This small molecule binds to this protein.
Small molecule (SMILES): C[C@H](N)CCc1ccc(F)c(F)c1

Sequence of chain 1.B:
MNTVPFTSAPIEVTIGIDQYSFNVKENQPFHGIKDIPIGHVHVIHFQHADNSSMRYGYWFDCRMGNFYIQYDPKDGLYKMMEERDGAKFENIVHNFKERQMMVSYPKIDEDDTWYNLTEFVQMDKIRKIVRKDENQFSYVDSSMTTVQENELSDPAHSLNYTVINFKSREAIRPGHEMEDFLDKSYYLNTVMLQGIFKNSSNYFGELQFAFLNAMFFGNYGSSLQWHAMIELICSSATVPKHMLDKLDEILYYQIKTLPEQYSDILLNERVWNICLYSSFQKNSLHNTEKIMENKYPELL

Binding-site contacts:
Ligand atom C4 contacts residue THR11 of chain 1.B at 4.0 Å.
Ligand atom C5 contacts residue TYR72 of chain 1.B at 4.0 Å (hydrophobic).
Ligand atom N contacts residue TYR72 of chain 1.B at 4.1 Å.
Ligand atom C2 contacts residue TYR72 of chain 1.B at 3.6 Å (hydrophobic).
Ligand atom C3 contacts residue TYR72 of chain 1.B at 4.3 Å (hydrophobic).
Ligand atom C contacts residue TYR72 of chain 1.B at 2.6 Å (hydrophobic).
Ligand atom C2 contacts residue GLU87 of chain 1.B at 3.3 Å.
Ligand atom C9 contacts residue GLU87 of chain 1.B at 4.2 Å.
Ligand atom C7 contacts residue PRO9 of chain 1.B at 4.4 Å (hydrophobic).
Ligand atom C6 contacts residue TYR72 of chain 1.B at 3.9 Å (hydrophobic).
Ligand atom F contacts residue PHE93 of chain 1.B at 3.6 Å.
Ligand atom F1 contacts residue PRO9 of chain 1.B at 3.2 Å.
Ligand atom C1 contacts residue GLU87 of chain 1.B at 4.0 Å.
Ligand atom C2 contacts residue LYS92 of chain 1.B at 4.3 Å.
Ligand atom C1 contacts residue TYR72 of chain 1.B at 3.6 Å (hydrophobic).
Ligand atom C contacts residue GLN74 of chain 1.B at 4.0 Å.
Ligand atom C9 contacts residue TYR72 of chain 1.B at 3.7 Å (hydrophobic).
Ligand atom C5 contacts residue THR11 of chain 1.B at 3.0 Å.
Ligand atom C4 contacts residue TYR72 of chain 1.B at 3.8 Å (hydrophobic).
Ligand atom C3 contacts residue LYS92 of chain 1.B at 4.4 Å.
Ligand atom C6 contacts residue THR11 of chain 1.B at 3.2 Å.
Ligand atom N contacts residue GLU87 of chain 1.B at 3.5 Å (salt-bridge).
Ligand atom C8 contacts residue TYR72 of chain 1.B at 3.3 Å (hydrophobic).
Ligand atom C7 contacts residue THR11 of chain 1.B at 4.3 Å.
Ligand atom F contacts residue TYR72 of chain 1.B at 3.2 Å.
Ligand atom F contacts residue GLU87 of chain 1.B at 3.8 Å.
Ligand atom F1 contacts residue TYR72 of chain 1.B at 3.3 Å.
Ligand atom C7 contacts residue TYR72 of chain 1.B at 3.5 Å (hydrophobic).